This protein binds this small molecule.
Small molecule (SMILES): Nc1ncnc2c1ncn2[C@H]1CC[C@@H](COP(=O)(O)O)O1

Binding-site contacts:
Ligand atom OP1 contacts residue TYR109 of chain 1.B at 2.6 Å (h-bond).
Ligand atom C5 contacts residue THR11 of chain 1.A at 4.0 Å.
Ligand atom N7 contacts residue TYR109 of chain 1.B at 3.7 Å.
Ligand atom C5' contacts residue TYR109 of chain 1.B at 3.0 Å (hydrophobic).
Ligand atom N3 contacts residue SER94 of chain 1.E at 3.6 Å.
Ligand atom C2 contacts residue THR11 of chain 1.A at 3.9 Å.
Ligand atom N7 contacts residue ARG12 of chain 1.A at 3.7 Å.
Ligand atom C1' contacts residue ILE97 of chain 1.E at 3.9 Å (hydrophobic).
Ligand atom P contacts residue TYR109 of chain 1.B at 1.6 Å.
Ligand atom C6 contacts residue ILE97 of chain 1.E at 4.0 Å (hydrophobic).
Ligand atom C4' contacts residue PHE100 of chain 1.E at 3.4 Å (hydrophobic).
Ligand atom O4' contacts residue ILE97 of chain 1.E at 3.5 Å.
Ligand atom C5 contacts residue ILE97 of chain 1.E at 3.8 Å (hydrophobic).
Ligand atom O5' contacts residue ARG12 of chain 1.A at 3.4 Å (salt-bridge).
Ligand atom P contacts residue ARG12 of chain 1.A at 4.1 Å.
Ligand atom N3 contacts residue THR11 of chain 1.A at 3.5 Å.
Ligand atom OP1 contacts residue ILE8 of chain 1.A at 3.7 Å.
Ligand atom C2' contacts residue LEU96 of chain 1.E at 3.8 Å (hydrophobic).
Ligand atom O4' contacts residue LEU96 of chain 1.E at 4.1 Å.
Ligand atom C2 contacts residue SER94 of chain 1.E at 3.7 Å.
Ligand atom N3 contacts residue ILE97 of chain 1.E at 3.8 Å.
Ligand atom O5' contacts residue TYR109 of chain 1.B at 2.4 Å (h-bond).
Ligand atom C5' contacts residue PHE100 of chain 1.E at 3.8 Å (hydrophobic).
Ligand atom C4 contacts residue ILE97 of chain 1.E at 3.6 Å (hydrophobic).
Ligand atom N9 contacts residue ILE97 of chain 1.E at 3.6 Å.
Ligand atom C2' contacts residue ARG12 of chain 1.A at 4.0 Å.
Ligand atom C8 contacts residue ARG12 of chain 1.A at 3.2 Å.
Ligand atom C8 contacts residue TYR109 of chain 1.B at 3.5 Å (hydrophobic).
Ligand atom OP2 contacts residue ILE8 of chain 1.A at 4.1 Å.
Ligand atom N6 contacts residue LEU15 of chain 1.A at 4.0 Å.
Ligand atom C3' contacts residue ARG12 of chain 1.A at 4.0 Å.
Ligand atom N6 contacts residue ASP110 of chain 1.B at 3.8 Å.
Ligand atom C2' contacts residue THR11 of chain 1.A at 3.6 Å.
Ligand atom C3' contacts residue ILE8 of chain 1.A at 3.5 Å (hydrophobic).
Ligand atom C4 contacts residue THR11 of chain 1.A at 3.6 Å.
Ligand atom C1' contacts residue LEU96 of chain 1.E at 3.8 Å (hydrophobic).
Ligand atom N9 contacts residue THR11 of chain 1.A at 4.1 Å.
Ligand atom OP2 contacts residue ARG12 of chain 1.A at 3.2 Å (salt-bridge).
Ligand atom C3' contacts residue PHE100 of chain 1.E at 4.1 Å (hydrophobic).
Ligand atom OP2 contacts residue TYR109 of chain 1.B at 2.6 Å (h-bond).

Sequence of chain 1.B:
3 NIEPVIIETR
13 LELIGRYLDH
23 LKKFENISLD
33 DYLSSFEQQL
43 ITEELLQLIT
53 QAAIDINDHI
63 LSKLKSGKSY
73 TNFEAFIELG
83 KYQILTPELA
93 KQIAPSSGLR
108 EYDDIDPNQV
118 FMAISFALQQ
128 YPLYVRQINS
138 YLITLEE

Sequence of chain 1.E:
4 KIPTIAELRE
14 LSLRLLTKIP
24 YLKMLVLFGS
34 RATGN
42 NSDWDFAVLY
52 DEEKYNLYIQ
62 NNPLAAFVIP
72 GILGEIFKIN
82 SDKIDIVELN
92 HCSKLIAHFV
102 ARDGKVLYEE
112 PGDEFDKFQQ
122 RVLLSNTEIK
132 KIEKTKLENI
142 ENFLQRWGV

Sequence of chain 1.A:
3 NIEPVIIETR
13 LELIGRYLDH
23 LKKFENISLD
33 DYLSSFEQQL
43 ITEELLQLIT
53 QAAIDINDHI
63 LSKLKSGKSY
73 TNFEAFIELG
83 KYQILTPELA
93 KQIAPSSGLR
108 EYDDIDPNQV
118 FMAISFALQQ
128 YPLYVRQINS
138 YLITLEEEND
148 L